Sequence of chain 1.A:
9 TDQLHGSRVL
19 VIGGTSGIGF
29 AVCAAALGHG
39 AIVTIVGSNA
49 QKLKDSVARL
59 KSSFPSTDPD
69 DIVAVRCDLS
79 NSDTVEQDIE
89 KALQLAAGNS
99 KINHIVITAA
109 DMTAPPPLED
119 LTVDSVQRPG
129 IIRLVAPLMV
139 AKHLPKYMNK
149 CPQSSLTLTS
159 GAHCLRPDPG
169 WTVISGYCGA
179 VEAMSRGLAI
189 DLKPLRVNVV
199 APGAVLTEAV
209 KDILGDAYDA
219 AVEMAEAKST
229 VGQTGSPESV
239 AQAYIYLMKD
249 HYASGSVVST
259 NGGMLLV

A small-molecule ligand and the protein it binds are described below.
Small molecule (SMILES): CC1(C)c2[nH]c3ccccc3c2C[C@@]23CN4CCC[C@]4(C[C@@H]12)C(=O)N3

Binding-site contacts:
Ligand atom C5 contacts residue VAL208 of chain 1.A at 3.8 Å (hydrophobic).
Ligand atom O contacts residue NAP1 of chain 1.G at 2.7 Å (h-bond).
Ligand atom C11 contacts residue ALA219 of chain 1.A at 3.7 Å (hydrophobic).
Ligand atom C10 contacts residue ALA219 of chain 1.A at 3.5 Å (hydrophobic).
Ligand atom N contacts residue MET110 of chain 1.A at 3.9 Å.
Ligand atom C19 contacts residue HIS161 of chain 1.A at 3.2 Å.
Ligand atom C18 contacts residue NAP1 of chain 1.G at 4.1 Å.
Ligand atom C contacts residue NAP1 of chain 1.G at 3.8 Å.
Ligand atom C7 contacts residue VAL208 of chain 1.A at 3.7 Å (hydrophobic).
Ligand atom C17 contacts residue NAP1 of chain 1.G at 4.0 Å.
Ligand atom C9 contacts residue ALA223 of chain 1.A at 4.0 Å (hydrophobic).
Ligand atom C6 contacts residue VAL208 of chain 1.A at 3.6 Å (hydrophobic).
Ligand atom C contacts residue MET110 of chain 1.A at 3.6 Å (hydrophobic).
Ligand atom N contacts residue VAL208 of chain 1.A at 4.0 Å.
Ligand atom C19 contacts residue ILE172 of chain 1.A at 3.8 Å (hydrophobic).
Ligand atom C8 contacts residue ALA202 of chain 1.A at 3.8 Å (hydrophobic).
Ligand atom C12 contacts residue LEU212 of chain 1.A at 3.9 Å (hydrophobic).
Ligand atom C20 contacts residue TRP169 of chain 1.A at 3.6 Å (hydrophobic).
Ligand atom C2 contacts residue TRP169 of chain 1.A at 3.8 Å (hydrophobic).
Ligand atom C19 contacts residue NAP1 of chain 1.G at 3.9 Å.
Ligand atom C18 contacts residue HIS161 of chain 1.A at 3.2 Å.
Ligand atom C9 contacts residue LEU204 of chain 1.A at 3.9 Å (hydrophobic).
Ligand atom C16 contacts residue TRP169 of chain 1.A at 3.9 Å (hydrophobic).
Ligand atom N1 contacts residue LEU212 of chain 1.A at 3.7 Å.
Ligand atom N contacts residue NAP1 of chain 1.G at 3.5 Å.
Ligand atom C15 contacts residue ASP166 of chain 1.A at 3.6 Å.
Ligand atom C8 contacts residue VAL208 of chain 1.A at 4.0 Å (hydrophobic).
Ligand atom C15 contacts residue TRP169 of chain 1.A at 4.0 Å (hydrophobic).
Ligand atom C12 contacts residue VAL208 of chain 1.A at 4.2 Å (hydrophobic).
Ligand atom C11 contacts residue LEU212 of chain 1.A at 3.8 Å (hydrophobic).
Ligand atom C13 contacts residue VAL208 of chain 1.A at 4.2 Å (hydrophobic).
Ligand atom C20 contacts residue ILE172 of chain 1.A at 4.0 Å (hydrophobic).
Ligand atom N2 contacts residue ASP166 of chain 1.A at 3.8 Å.
Ligand atom O contacts residue MET110 of chain 1.A at 3.2 Å.
Ligand atom C5 contacts residue NAP1 of chain 1.G at 3.5 Å.
Ligand atom C9 contacts residue ALA202 of chain 1.A at 3.8 Å (hydrophobic).
Ligand atom C16 contacts residue ILE211 of chain 1.A at 3.7 Å (hydrophobic).
Ligand atom C17 contacts residue ASP166 of chain 1.A at 4.1 Å.
Ligand atom C4 contacts residue NAP1 of chain 1.G at 4.1 Å.
Ligand atom C10 contacts residue ALA223 of chain 1.A at 3.9 Å (hydrophobic).